Binding-site contacts:
Ligand atom CG contacts residue GLN285 of chain 1.A at 3.9 Å.
Ligand atom OXT contacts residue ASN388 of chain 1.A at 3.0 Å (h-bond).
Ligand atom CD contacts residue SER286 of chain 1.A at 2.5 Å.
Ligand atom N contacts residue TYR414 of chain 1.A at 3.4 Å (h-bond).
Ligand atom CB contacts residue GLN285 of chain 1.A at 3.4 Å.
Ligand atom OE1 contacts residue LYS289 of chain 1.A at 4.1 Å.
Ligand atom O contacts residue ILE250 of chain 1.A at 3.8 Å.
Ligand atom O contacts residue GLU381 of chain 1.A at 4.0 Å.
Ligand atom CG contacts residue VAL484 of chain 1.A at 3.0 Å (hydrophobic).
Ligand atom CB contacts residue CYS418 of chain 1.A at 3.8 Å (hydrophobic).
Ligand atom C contacts residue ASN388 of chain 1.A at 3.7 Å.
Ligand atom N contacts residue GLN285 of chain 1.A at 3.3 Å (h-bond).
Ligand atom CA contacts residue CYS418 of chain 1.A at 4.1 Å (hydrophobic).
Ligand atom OXT contacts residue GLU381 of chain 1.A at 4.3 Å.
Ligand atom OE1 contacts residue VAL484 of chain 1.A at 3.5 Å.
Ligand atom CA contacts residue TYR414 of chain 1.A at 4.0 Å (hydrophobic).
Ligand atom NE2 contacts residue SER286 of chain 1.A at 3.5 Å (h-bond).
Ligand atom CA contacts residue GLU381 of chain 1.A at 2.8 Å.
Ligand atom O contacts residue TYR249 of chain 1.A at 3.7 Å.
Ligand atom OXT contacts residue ASN335 of chain 1.A at 3.2 Å (h-bond).
Ligand atom CA contacts residue GLN285 of chain 1.A at 3.0 Å.
Ligand atom CG contacts residue SER286 of chain 1.A at 2.8 Å.
Ligand atom CB contacts residue GLU381 of chain 1.A at 4.1 Å.
Ligand atom CB contacts residue SER286 of chain 1.A at 3.2 Å.
Ligand atom CB contacts residue LYS289 of chain 1.A at 3.8 Å.
Ligand atom CD contacts residue VAL484 of chain 1.A at 3.6 Å (hydrophobic).
Ligand atom OXT contacts residue TYR414 of chain 1.A at 3.9 Å.
Ligand atom CD contacts residue LYS289 of chain 1.A at 3.8 Å.
Ligand atom CB contacts residue TYR414 of chain 1.A at 3.6 Å (hydrophobic).
Ligand atom N contacts residue GLU381 of chain 1.A at 2.2 Å (salt-bridge).
Ligand atom CD contacts residue PHE318 of chain 1.A at 4.0 Å (hydrophobic).
Ligand atom OE1 contacts residue SER286 of chain 1.A at 2.3 Å (h-bond).
Ligand atom NE2 contacts residue PHE318 of chain 1.A at 3.5 Å.
Ligand atom C contacts residue GLU381 of chain 1.A at 3.6 Å.
Ligand atom OE1 contacts residue PHE318 of chain 1.A at 3.7 Å.
Ligand atom NE2 contacts residue ASN335 of chain 1.A at 3.4 Å (h-bond).
Ligand atom O contacts residue ASN388 of chain 1.A at 4.1 Å.
Ligand atom CG contacts residue LYS289 of chain 1.A at 4.3 Å.
Ligand atom NE2 contacts residue LYS289 of chain 1.A at 3.9 Å.
Ligand atom N contacts residue CYS418 of chain 1.A at 3.4 Å (h-bond).

Sequence of chain 1.A:
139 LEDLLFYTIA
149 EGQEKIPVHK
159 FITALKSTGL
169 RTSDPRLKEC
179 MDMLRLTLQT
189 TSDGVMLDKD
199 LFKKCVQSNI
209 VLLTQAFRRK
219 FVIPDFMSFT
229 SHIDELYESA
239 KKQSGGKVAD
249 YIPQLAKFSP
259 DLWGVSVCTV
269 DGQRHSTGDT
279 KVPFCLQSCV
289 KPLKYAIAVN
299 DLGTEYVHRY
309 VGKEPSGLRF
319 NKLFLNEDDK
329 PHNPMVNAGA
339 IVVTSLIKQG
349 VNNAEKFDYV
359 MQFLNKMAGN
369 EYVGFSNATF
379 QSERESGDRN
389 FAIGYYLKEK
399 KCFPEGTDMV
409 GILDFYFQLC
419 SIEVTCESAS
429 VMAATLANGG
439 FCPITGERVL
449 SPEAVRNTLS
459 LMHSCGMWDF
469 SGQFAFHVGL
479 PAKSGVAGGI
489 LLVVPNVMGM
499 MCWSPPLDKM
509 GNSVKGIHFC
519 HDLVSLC

This small molecule binds to this protein.
Small molecule (SMILES): NC(=O)CC[C@H](N)C(=O)O